The protein below binds the small molecule below.
Small molecule (SMILES): CC(=O)N[C@@H]1[C@@H](O)[C@H](O)[C@@H](CO)O[C@H]1O

Sequence of chain 1.B:
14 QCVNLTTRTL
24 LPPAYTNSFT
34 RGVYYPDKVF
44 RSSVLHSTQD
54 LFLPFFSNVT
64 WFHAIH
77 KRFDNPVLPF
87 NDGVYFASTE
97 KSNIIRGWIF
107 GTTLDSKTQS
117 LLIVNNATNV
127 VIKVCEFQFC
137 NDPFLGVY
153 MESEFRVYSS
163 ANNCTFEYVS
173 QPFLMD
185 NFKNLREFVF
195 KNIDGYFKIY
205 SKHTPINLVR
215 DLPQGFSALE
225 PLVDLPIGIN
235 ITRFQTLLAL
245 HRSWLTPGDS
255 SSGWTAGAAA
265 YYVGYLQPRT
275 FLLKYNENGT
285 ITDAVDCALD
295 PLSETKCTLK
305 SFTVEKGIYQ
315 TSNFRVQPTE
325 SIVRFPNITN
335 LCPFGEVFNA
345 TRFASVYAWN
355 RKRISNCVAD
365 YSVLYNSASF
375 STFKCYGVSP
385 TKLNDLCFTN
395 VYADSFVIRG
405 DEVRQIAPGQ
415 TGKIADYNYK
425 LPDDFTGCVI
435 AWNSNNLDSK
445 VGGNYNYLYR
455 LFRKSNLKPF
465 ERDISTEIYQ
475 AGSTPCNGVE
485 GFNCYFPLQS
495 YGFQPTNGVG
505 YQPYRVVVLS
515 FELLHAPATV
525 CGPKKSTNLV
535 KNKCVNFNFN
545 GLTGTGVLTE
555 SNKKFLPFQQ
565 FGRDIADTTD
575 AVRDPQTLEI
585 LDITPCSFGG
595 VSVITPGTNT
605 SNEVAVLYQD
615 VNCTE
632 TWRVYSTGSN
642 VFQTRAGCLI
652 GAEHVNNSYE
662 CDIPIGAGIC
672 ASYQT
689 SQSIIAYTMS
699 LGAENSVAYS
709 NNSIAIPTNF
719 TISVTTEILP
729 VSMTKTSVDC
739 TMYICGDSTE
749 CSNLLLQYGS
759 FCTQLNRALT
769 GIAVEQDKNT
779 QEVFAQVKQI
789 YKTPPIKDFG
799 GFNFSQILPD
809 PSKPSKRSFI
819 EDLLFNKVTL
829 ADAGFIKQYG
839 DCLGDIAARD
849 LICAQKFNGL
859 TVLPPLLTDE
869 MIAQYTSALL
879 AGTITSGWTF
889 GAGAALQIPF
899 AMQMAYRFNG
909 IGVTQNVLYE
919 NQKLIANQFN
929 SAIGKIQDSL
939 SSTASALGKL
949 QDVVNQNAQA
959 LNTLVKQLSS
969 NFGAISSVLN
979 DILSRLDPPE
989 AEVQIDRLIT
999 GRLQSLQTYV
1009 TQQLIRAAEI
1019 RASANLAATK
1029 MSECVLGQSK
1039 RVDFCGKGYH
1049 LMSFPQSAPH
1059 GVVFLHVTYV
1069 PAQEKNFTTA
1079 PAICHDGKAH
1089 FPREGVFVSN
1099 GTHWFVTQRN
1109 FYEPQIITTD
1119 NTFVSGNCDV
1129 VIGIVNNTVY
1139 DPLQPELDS

Binding-site contacts:
Ligand atom O7 contacts residue ASN331 of chain 1.B at 3.2 Å (h-bond).
Ligand atom C6 contacts residue ASN331 of chain 1.B at 4.5 Å.
Ligand atom O6 contacts residue PRO579 of chain 1.B at 3.7 Å.
Ligand atom O5 contacts residue ASN331 of chain 1.B at 2.4 Å (h-bond).
Ligand atom C3 contacts residue ASN331 of chain 1.B at 3.8 Å.
Ligand atom O5 contacts residue GLN580 of chain 1.B at 3.7 Å.
Ligand atom C7 contacts residue ASN331 of chain 1.B at 3.2 Å.
Ligand atom C2 contacts residue ASN331 of chain 1.B at 2.4 Å.
Ligand atom O6 contacts residue ASN331 of chain 1.B at 3.9 Å.
Ligand atom N2 contacts residue ASN331 of chain 1.B at 2.8 Å (h-bond).
Ligand atom C5 contacts residue GLN580 of chain 1.B at 3.6 Å.
Ligand atom C6 contacts residue PRO579 of chain 1.B at 3.9 Å (hydrophobic).
Ligand atom O4 contacts residue GLN580 of chain 1.B at 4.1 Å.
Ligand atom O6 contacts residue LEU582 of chain 1.B at 4.1 Å.
Ligand atom C3 contacts residue GLN580 of chain 1.B at 4.4 Å.
Ligand atom C6 contacts residue LEU582 of chain 1.B at 3.9 Å (hydrophobic).
Ligand atom C4 contacts residue ASN331 of chain 1.B at 4.2 Å.
Ligand atom C1 contacts residue ASN331 of chain 1.B at 1.4 Å.
Ligand atom C2 contacts residue GLN580 of chain 1.B at 4.5 Å.
Ligand atom O7 contacts residue GLN580 of chain 1.B at 4.4 Å.
Ligand atom C6 contacts residue GLN580 of chain 1.B at 3.3 Å.
Ligand atom C4 contacts residue GLN580 of chain 1.B at 3.4 Å.
Ligand atom C8 contacts residue ASN331 of chain 1.B at 4.3 Å.
Ligand atom C5 contacts residue ASN331 of chain 1.B at 3.7 Å.
Ligand atom O6 contacts residue GLN580 of chain 1.B at 4.4 Å.